The small molecule below binds the protein below.
Small molecule (SMILES): Cc1cccc(O)c1

Binding-site contacts:
Ligand atom C2 contacts residue LEU11 of chain 1.L at 4.2 Å (hydrophobic).
Ligand atom C7 contacts residue ALA14 of chain 1.L at 3.7 Å (hydrophobic).
Ligand atom C5 contacts residue CYS6 of chain 1.K at 4.3 Å (hydrophobic).
Ligand atom C1 contacts residue VAL10 of chain 1.K at 4.5 Å (hydrophobic).
Ligand atom C5 contacts residue CYS7 of chain 1.L at 3.9 Å (hydrophobic).
Ligand atom O1 contacts residue CYS6 of chain 1.K at 2.5 Å (h-bond).
Ligand atom C6 contacts residue CYS7 of chain 1.L at 3.8 Å (hydrophobic).
Ligand atom C1 contacts residue LEU11 of chain 1.L at 3.9 Å (hydrophobic).
Ligand atom C2 contacts residue LEU16 of chain 1.K at 4.1 Å (hydrophobic).
Ligand atom C4 contacts residue LEU11 of chain 1.L at 3.9 Å (hydrophobic).
Ligand atom C6 contacts residue CYS6 of chain 1.K at 3.0 Å (hydrophobic).
Ligand atom O1 contacts residue CYS11 of chain 1.K at 2.8 Å (h-bond).
Ligand atom C1 contacts residue CYS6 of chain 1.K at 3.1 Å (hydrophobic).
Ligand atom C5 contacts residue LEU11 of chain 1.L at 3.6 Å (hydrophobic).
Ligand atom C3 contacts residue CYS11 of chain 1.K at 4.5 Å (hydrophobic).
Ligand atom C6 contacts residue LEU11 of chain 1.L at 3.6 Å (hydrophobic).
Ligand atom C3 contacts residue LEU11 of chain 1.L at 4.2 Å (hydrophobic).
Ligand atom C2 contacts residue CYS6 of chain 1.K at 4.5 Å (hydrophobic).
Ligand atom C7 contacts residue CYS11 of chain 1.K at 4.5 Å (hydrophobic).
Ligand atom C7 contacts residue LEU16 of chain 1.K at 3.9 Å (hydrophobic).
Ligand atom O1 contacts residue VAL10 of chain 1.K at 3.4 Å.
Ligand atom C4 contacts residue HIS10 of chain 1.L at 3.9 Å.
Ligand atom C5 contacts residue HIS10 of chain 1.L at 4.2 Å.
Ligand atom C3 contacts residue LEU16 of chain 1.K at 4.2 Å (hydrophobic).
Ligand atom C1 contacts residue CYS11 of chain 1.K at 3.9 Å (hydrophobic).
Ligand atom O1 contacts residue SER9 of chain 1.K at 3.5 Å (h-bond).
Ligand atom C2 contacts residue CYS11 of chain 1.K at 3.5 Å (hydrophobic).

Sequence of chain 1.L:
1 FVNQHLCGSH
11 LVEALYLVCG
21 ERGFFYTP

Sequence of chain 1.K:
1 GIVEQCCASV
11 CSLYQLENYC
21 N